Sequence of chain 1.A:
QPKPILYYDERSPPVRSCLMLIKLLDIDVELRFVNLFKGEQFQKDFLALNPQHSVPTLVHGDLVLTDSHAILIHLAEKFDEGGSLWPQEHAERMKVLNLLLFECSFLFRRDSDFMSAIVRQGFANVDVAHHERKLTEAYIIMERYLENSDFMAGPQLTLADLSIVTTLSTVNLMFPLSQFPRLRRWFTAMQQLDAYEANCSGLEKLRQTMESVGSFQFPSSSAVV

A small-molecule ligand and the protein it binds are described below.
Small molecule (SMILES): CC1(C)CC(=O)CC(=O)C1

Binding-site contacts:
Ligand atom O2 contacts residue PHE117 of chain 1.A at 3.5 Å.
Ligand atom C4 contacts residue LEU45 of chain 1.A at 4.5 Å (hydrophobic).
Ligand atom C4 contacts residue SER21 of chain 1.A at 4.3 Å.
Ligand atom C6 contacts residue PRO22 of chain 1.A at 4.4 Å (hydrophobic).
Ligand atom C7 contacts residue SER21 of chain 1.A at 4.3 Å.
Ligand atom O1 contacts residue LEU215 of chain 1.A at 4.2 Å.
Ligand atom C1 contacts residue MET124 of chain 1.A at 4.1 Å (hydrophobic).
Ligand atom C8 contacts residue PHE46 of chain 1.A at 4.4 Å (hydrophobic).
Ligand atom C7 contacts residue LEU45 of chain 1.A at 4.3 Å (hydrophobic).
Ligand atom C3 contacts residue LEU215 of chain 1.A at 4.3 Å (hydrophobic).
Ligand atom C1 contacts residue PRO22 of chain 1.A at 3.6 Å (hydrophobic).
Ligand atom C2 contacts residue SER21 of chain 1.A at 4.2 Å.
Ligand atom C8 contacts residue MET124 of chain 1.A at 3.9 Å (hydrophobic).
Ligand atom O1 contacts residue PRO22 of chain 1.A at 3.5 Å.
Ligand atom C2 contacts residue LEU215 of chain 1.A at 3.8 Å (hydrophobic).
Ligand atom C2 contacts residue PRO22 of chain 1.A at 3.8 Å (hydrophobic).
Ligand atom C7 contacts residue ARG20 of chain 1.A at 4.1 Å.
Ligand atom C6 contacts residue MET124 of chain 1.A at 4.3 Å (hydrophobic).
Ligand atom O1 contacts residue ASP120 of chain 1.A at 2.5 Å (salt-bridge).
Ligand atom C7 contacts residue PHE46 of chain 1.A at 3.7 Å (hydrophobic).
Ligand atom O2 contacts residue SER121 of chain 1.A at 2.7 Å (h-bond).
Ligand atom C2 contacts residue ARG20 of chain 1.A at 3.8 Å.
Ligand atom O1 contacts residue MET124 of chain 1.A at 3.8 Å.
Ligand atom C5 contacts residue PHE117 of chain 1.A at 3.9 Å (hydrophobic).
Ligand atom C6 contacts residue PHE117 of chain 1.A at 3.8 Å (hydrophobic).
Ligand atom C6 contacts residue SER121 of chain 1.A at 3.7 Å.
Ligand atom O1 contacts residue THR179 of chain 1.A at 3.4 Å.
Ligand atom C1 contacts residue ASP120 of chain 1.A at 3.3 Å.
Ligand atom C7 contacts residue LEU215 of chain 1.A at 3.9 Å (hydrophobic).
Ligand atom C5 contacts residue SER121 of chain 1.A at 3.7 Å.
Ligand atom C6 contacts residue ASP120 of chain 1.A at 3.3 Å.